This protein binds this small molecule.
Small molecule (SMILES): Nc1cc[n+]([C@@H]2O[C@H](COP(=O)(O)O)[C@@H](O)[C@H]2O)c(=O)[nH]1

Binding-site contacts:
Ligand atom O3' contacts residue THR131 of chain 2.B at 3.4 Å.
Ligand atom C2 contacts residue PHE155 of chain 2.B at 3.8 Å (hydrophobic).
Ligand atom N4 contacts residue SER161 of chain 2.B at 2.7 Å (h-bond).
Ligand atom C1' contacts residue GLY152 of chain 2.B at 3.6 Å.
Ligand atom C5 contacts residue TYR156 of chain 2.B at 3.3 Å (hydrophobic).
Ligand atom P contacts residue TYR156 of chain 2.B at 3.7 Å.
Ligand atom O3' contacts residue SER132 of chain 2.B at 3.0 Å (h-bond).
Ligand atom C5' contacts residue ASN9 of chain 2.B at 3.6 Å.
Ligand atom OP2 contacts residue TYR156 of chain 2.B at 3.0 Å (h-bond).
Ligand atom C2' contacts residue THR131 of chain 2.B at 3.7 Å.
Ligand atom O2 contacts residue GLY152 of chain 2.B at 3.6 Å (h-bond).
Ligand atom OP1 contacts residue ASN31 of chain 2.B at 3.4 Å (h-bond).
Ligand atom O3' contacts residue GLY133 of chain 2.B at 3.4 Å (h-bond).
Ligand atom OP1 contacts residue TYR156 of chain 2.B at 3.3 Å (h-bond).
Ligand atom C4 contacts residue TYR156 of chain 2.B at 3.4 Å (hydrophobic).
Ligand atom C4 contacts residue SER161 of chain 2.B at 3.5 Å.
Ligand atom C5 contacts residue SER161 of chain 2.B at 3.6 Å.
Ligand atom N3 contacts residue TYR156 of chain 2.B at 3.3 Å (h-bond).
Ligand atom O2 contacts residue ASP154 of chain 2.B at 2.8 Å (salt-bridge).
Ligand atom N3 contacts residue ASP154 of chain 2.B at 3.5 Å (salt-bridge).
Ligand atom N3 contacts residue PHE155 of chain 2.B at 3.5 Å (h-bond).
Ligand atom OP3 contacts residue ASN31 of chain 2.B at 2.8 Å (h-bond).
Ligand atom P contacts residue ASN31 of chain 2.B at 3.5 Å.
Ligand atom O2 contacts residue PHE155 of chain 2.B at 3.2 Å (h-bond).
Ligand atom O4' contacts residue GLY8 of chain 2.B at 2.9 Å.
Ligand atom O2 contacts residue ILE153 of chain 2.B at 3.3 Å.
Ligand atom N4 contacts residue TYR156 of chain 2.B at 3.4 Å.
Ligand atom C2 contacts residue GLY152 of chain 2.B at 3.6 Å.
Ligand atom O2' contacts residue GLY133 of chain 2.B at 3.0 Å (h-bond).
Ligand atom OP2 contacts residue TYR162 of chain 2.B at 2.6 Å (h-bond).
Ligand atom O2' contacts residue THR131 of chain 2.B at 2.9 Å (h-bond).
Ligand atom C4' contacts residue ASN9 of chain 2.B at 3.8 Å.
Ligand atom N1 contacts residue GLY152 of chain 2.B at 3.6 Å (h-bond).
Ligand atom C2' contacts residue TYR156 of chain 2.B at 3.8 Å (hydrophobic).
Ligand atom C2 contacts residue ASP154 of chain 2.B at 3.5 Å.
Ligand atom O4' contacts residue ASN9 of chain 2.B at 2.9 Å (h-bond).
Ligand atom O3' contacts residue TYR156 of chain 2.B at 3.7 Å.
Ligand atom C3' contacts residue TYR156 of chain 2.B at 3.2 Å (hydrophobic).
Ligand atom C5 contacts residue TYR162 of chain 2.B at 3.7 Å (hydrophobic).
Ligand atom C6 contacts residue TYR156 of chain 2.B at 3.6 Å (hydrophobic).

Sequence of chain 2.B:
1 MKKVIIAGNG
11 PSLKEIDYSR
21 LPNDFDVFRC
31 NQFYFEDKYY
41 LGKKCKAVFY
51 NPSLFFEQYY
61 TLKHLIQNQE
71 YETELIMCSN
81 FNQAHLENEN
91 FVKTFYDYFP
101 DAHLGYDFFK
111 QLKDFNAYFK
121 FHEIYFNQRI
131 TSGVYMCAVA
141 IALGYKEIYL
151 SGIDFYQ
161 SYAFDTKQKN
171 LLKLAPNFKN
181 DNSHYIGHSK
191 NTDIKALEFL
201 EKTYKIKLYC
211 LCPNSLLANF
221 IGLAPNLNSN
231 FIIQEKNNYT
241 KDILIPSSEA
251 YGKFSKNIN